Binding-site contacts:
Ligand atom C7 contacts residue ASN170 of chain 2.A at 3.7 Å.
Ligand atom C7 contacts residue NAG1 of chain 2.G at 4.2 Å.
Ligand atom C7 contacts residue SER224 of chain 3.A at 3.6 Å.
Ligand atom O5 contacts residue THR172 of chain 2.A at 4.1 Å.
Ligand atom N2 contacts residue SER224 of chain 3.A at 3.2 Å (h-bond).
Ligand atom C2 contacts residue SER224 of chain 3.A at 4.2 Å.
Ligand atom C6 contacts residue THR172 of chain 2.A at 3.8 Å.
Ligand atom C2 contacts residue ARG227 of chain 3.A at 4.0 Å.
Ligand atom C7 contacts residue ARG227 of chain 3.A at 4.0 Å.
Ligand atom C5 contacts residue ASN170 of chain 2.A at 3.6 Å.
Ligand atom C7 contacts residue PRO226 of chain 3.A at 4.3 Å (hydrophobic).
Ligand atom C8 contacts residue ASN170 of chain 2.A at 4.4 Å.
Ligand atom C4 contacts residue ASN170 of chain 2.A at 4.1 Å.
Ligand atom O7 contacts residue PRO226 of chain 3.A at 3.7 Å.
Ligand atom C2 contacts residue ASN170 of chain 2.A at 2.3 Å.
Ligand atom O7 contacts residue ARG225 of chain 3.A at 4.3 Å.
Ligand atom O3 contacts residue SER224 of chain 3.A at 4.5 Å.
Ligand atom C8 contacts residue ILE247 of chain 2.A at 4.1 Å (hydrophobic).
Ligand atom N2 contacts residue ASN170 of chain 2.A at 2.8 Å (h-bond).
Ligand atom O3 contacts residue ARG227 of chain 3.A at 4.1 Å.
Ligand atom O7 contacts residue ASN170 of chain 2.A at 4.1 Å.
Ligand atom C4 contacts residue ARG227 of chain 3.A at 4.0 Å.
Ligand atom C5 contacts residue ARG227 of chain 3.A at 4.3 Å.
Ligand atom O5 contacts residue ASN170 of chain 2.A at 2.3 Å (h-bond).
Ligand atom C6 contacts residue ARG227 of chain 3.A at 3.9 Å.
Ligand atom C3 contacts residue SER224 of chain 3.A at 4.2 Å.
Ligand atom C8 contacts residue NAG1 of chain 2.G at 3.5 Å.
Ligand atom C1 contacts residue ARG227 of chain 3.A at 4.5 Å.
Ligand atom C3 contacts residue ASN170 of chain 2.A at 3.7 Å.
Ligand atom O5 contacts residue ARG227 of chain 3.A at 4.0 Å.
Ligand atom O6 contacts residue THR172 of chain 2.A at 4.4 Å.
Ligand atom C8 contacts residue SER224 of chain 3.A at 3.3 Å.
Ligand atom C3 contacts residue ARG227 of chain 3.A at 4.5 Å.
Ligand atom C1 contacts residue ASN170 of chain 2.A at 1.4 Å.
Ligand atom C8 contacts residue ARG227 of chain 3.A at 4.4 Å.
Ligand atom O7 contacts residue ARG227 of chain 3.A at 3.1 Å (salt-bridge).
Ligand atom C5 contacts residue THR172 of chain 2.A at 4.2 Å.
Ligand atom C8 contacts residue PRO226 of chain 3.A at 4.2 Å (hydrophobic).

This small molecule binds to this protein.
Small molecule (SMILES): CC(=O)N[C@H]1[C@H](O[C@H]2[C@H](O)[C@@H](NC(C)=O)CO[C@@H]2CO)O[C@H](CO)[C@@H](O)[C@@H]1O

Sequence of chain 2.A:
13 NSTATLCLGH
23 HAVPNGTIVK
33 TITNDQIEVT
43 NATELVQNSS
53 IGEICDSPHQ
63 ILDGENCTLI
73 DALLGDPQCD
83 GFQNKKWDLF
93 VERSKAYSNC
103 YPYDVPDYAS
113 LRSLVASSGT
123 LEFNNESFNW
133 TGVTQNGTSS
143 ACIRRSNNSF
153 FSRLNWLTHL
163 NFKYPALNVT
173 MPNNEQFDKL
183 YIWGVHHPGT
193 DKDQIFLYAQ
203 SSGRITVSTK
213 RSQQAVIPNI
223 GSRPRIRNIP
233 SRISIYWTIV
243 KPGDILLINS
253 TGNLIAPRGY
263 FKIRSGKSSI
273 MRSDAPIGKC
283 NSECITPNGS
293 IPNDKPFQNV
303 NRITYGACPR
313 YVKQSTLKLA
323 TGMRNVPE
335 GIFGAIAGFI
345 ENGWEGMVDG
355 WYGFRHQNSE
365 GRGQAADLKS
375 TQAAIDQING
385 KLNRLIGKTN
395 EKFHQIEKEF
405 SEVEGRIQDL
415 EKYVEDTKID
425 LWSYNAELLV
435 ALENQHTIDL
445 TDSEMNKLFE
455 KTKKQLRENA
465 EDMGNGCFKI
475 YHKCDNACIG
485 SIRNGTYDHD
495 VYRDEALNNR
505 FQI

Sequence of chain 3.A:
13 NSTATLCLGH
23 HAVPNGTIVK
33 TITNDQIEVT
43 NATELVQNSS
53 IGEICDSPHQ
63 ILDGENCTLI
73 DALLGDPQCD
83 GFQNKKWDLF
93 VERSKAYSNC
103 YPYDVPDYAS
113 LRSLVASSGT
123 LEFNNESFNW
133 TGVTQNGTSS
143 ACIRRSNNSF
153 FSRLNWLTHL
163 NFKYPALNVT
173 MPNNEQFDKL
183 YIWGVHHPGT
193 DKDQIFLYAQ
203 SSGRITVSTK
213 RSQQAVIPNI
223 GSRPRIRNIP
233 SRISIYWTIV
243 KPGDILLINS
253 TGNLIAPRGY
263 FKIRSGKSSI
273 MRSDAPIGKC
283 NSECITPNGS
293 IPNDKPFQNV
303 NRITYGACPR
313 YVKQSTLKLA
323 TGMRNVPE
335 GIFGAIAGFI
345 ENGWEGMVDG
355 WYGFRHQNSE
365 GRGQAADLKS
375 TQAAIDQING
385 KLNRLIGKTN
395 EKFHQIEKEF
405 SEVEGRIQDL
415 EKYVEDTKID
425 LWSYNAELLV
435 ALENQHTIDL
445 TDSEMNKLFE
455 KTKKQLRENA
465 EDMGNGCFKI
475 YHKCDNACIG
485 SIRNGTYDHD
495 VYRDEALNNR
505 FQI